Binding-site contacts:
Ligand atom C8 contacts residue ASN151 of chain 1.A at 4.1 Å.
Ligand atom N2 contacts residue ASN151 of chain 1.A at 2.9 Å (h-bond).
Ligand atom C1 contacts residue ASN151 of chain 1.A at 1.4 Å.
Ligand atom C5 contacts residue ASN151 of chain 1.A at 3.6 Å.
Ligand atom O5 contacts residue ASN150 of chain 1.A at 4.3 Å.
Ligand atom C2 contacts residue ASN151 of chain 1.A at 2.6 Å.
Ligand atom C4 contacts residue ASN151 of chain 1.A at 4.2 Å.
Ligand atom C7 contacts residue ASN151 of chain 1.A at 3.9 Å.
Ligand atom C3 contacts residue ASN151 of chain 1.A at 3.9 Å.
Ligand atom C8 contacts residue ASN150 of chain 1.A at 3.5 Å.
Ligand atom C1 contacts residue ASN150 of chain 1.A at 3.6 Å.
Ligand atom O5 contacts residue ASN151 of chain 1.A at 2.3 Å (h-bond).
Ligand atom C7 contacts residue ASN150 of chain 1.A at 3.4 Å.
Ligand atom C2 contacts residue ASN150 of chain 1.A at 3.2 Å.
Ligand atom O7 contacts residue ASN150 of chain 1.A at 3.5 Å.
Ligand atom N2 contacts residue ASN150 of chain 1.A at 3.2 Å (h-bond).

Sequence of chain 1.A:
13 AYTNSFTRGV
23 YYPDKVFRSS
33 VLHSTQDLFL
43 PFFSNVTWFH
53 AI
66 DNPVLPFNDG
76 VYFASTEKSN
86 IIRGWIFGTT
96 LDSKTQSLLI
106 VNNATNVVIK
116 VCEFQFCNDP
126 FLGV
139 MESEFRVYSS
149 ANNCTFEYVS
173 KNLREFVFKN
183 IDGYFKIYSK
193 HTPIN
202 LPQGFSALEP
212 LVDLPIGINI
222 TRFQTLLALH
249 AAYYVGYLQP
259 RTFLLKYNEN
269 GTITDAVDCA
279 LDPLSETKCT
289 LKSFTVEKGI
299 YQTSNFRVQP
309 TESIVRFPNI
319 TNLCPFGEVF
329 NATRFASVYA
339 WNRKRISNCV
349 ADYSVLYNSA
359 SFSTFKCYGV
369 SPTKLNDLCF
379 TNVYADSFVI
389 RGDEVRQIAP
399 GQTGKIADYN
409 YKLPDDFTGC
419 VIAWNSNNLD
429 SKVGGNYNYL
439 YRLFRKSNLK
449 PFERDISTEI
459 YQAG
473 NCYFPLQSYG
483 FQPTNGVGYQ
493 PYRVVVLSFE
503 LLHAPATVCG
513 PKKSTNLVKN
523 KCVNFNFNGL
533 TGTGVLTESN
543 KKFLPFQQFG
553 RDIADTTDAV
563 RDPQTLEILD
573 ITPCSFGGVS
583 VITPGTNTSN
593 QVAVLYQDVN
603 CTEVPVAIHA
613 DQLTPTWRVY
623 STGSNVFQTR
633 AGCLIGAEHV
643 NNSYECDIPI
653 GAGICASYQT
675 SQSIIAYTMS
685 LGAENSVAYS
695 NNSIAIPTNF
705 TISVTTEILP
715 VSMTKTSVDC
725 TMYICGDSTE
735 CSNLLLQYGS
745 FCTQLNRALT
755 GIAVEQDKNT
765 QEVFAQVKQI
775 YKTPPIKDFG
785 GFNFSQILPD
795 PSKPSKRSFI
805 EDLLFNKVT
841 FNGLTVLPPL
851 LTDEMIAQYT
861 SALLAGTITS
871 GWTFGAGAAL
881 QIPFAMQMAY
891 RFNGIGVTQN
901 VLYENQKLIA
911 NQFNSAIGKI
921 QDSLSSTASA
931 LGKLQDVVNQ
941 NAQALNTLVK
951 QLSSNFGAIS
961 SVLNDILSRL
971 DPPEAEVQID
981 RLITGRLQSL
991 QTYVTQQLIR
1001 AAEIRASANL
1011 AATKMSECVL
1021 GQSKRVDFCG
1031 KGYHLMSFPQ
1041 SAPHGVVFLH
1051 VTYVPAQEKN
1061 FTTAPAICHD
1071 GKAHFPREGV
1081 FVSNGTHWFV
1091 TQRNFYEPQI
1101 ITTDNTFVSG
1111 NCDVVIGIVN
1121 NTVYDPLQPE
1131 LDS

The protein below binds the small molecule below.
Small molecule (SMILES): CC(=O)N[C@@H]1[C@@H](O)[C@H](O)[C@@H](CO)O[C@H]1O